Binding-site contacts:
Ligand atom O6A contacts residue GLN167 of chain 1.A at 3.0 Å (h-bond).
Ligand atom C6 contacts residue GLN167 of chain 1.A at 3.2 Å.
Ligand atom O3 contacts residue ASP168 of chain 1.A at 2.5 Å (salt-bridge).
Ligand atom O6B contacts residue LYS253 of chain 1.A at 3.5 Å (salt-bridge).
Ligand atom O6B contacts residue ARG121 of chain 1.A at 3.2 Å (salt-bridge).
Ligand atom O6B contacts residue GLN167 of chain 1.A at 3.3 Å (h-bond).
Ligand atom O1 contacts residue GLU165 of chain 1.A at 3.1 Å.
Ligand atom O6A contacts residue ARG18 of chain 1.A at 2.9 Å (salt-bridge).
Ligand atom C2 contacts residue GLN167 of chain 1.A at 3.2 Å.
Ligand atom O6A contacts residue TRP45 of chain 1.A at 3.1 Å.
Ligand atom O2 contacts residue LYS253 of chain 1.A at 2.7 Å (salt-bridge).
Ligand atom O5 contacts residue ARG121 of chain 1.A at 3.2 Å (salt-bridge).
Ligand atom O3 contacts residue ALA285 of chain 1.A at 2.8 Å (h-bond).
Ligand atom O3 contacts residue ARG121 of chain 1.A at 2.9 Å (salt-bridge).
Ligand atom O3 contacts residue LYS283 of chain 1.A at 3.1 Å (salt-bridge).
Ligand atom C2 contacts residue ASN68 of chain 1.A at 3.2 Å.
Ligand atom O5 contacts residue TRP13 of chain 1.A at 2.9 Å (h-bond).
Ligand atom O4 contacts residue GLN286 of chain 1.A at 3.1 Å (h-bond).
Ligand atom O4 contacts residue ALA285 of chain 1.A at 2.5 Å (h-bond).
Ligand atom O6B contacts residue TRP247 of chain 1.A at 3.0 Å (h-bond).
Ligand atom O2 contacts residue LYS283 of chain 1.A at 3.0 Å (salt-bridge).
Ligand atom O2 contacts residue GLN167 of chain 1.A at 2.7 Å (h-bond).
Ligand atom O4 contacts residue TRP247 of chain 1.A at 3.5 Å (h-bond).
Ligand atom O5 contacts residue TRP247 of chain 1.A at 3.1 Å (h-bond).
Ligand atom C6 contacts residue ARG18 of chain 1.A at 3.4 Å.
Ligand atom O2 contacts residue ASN68 of chain 1.A at 2.9 Å (h-bond).
Ligand atom O3 contacts residue LYS253 of chain 1.A at 3.3 Å (salt-bridge).
Ligand atom O6B contacts residue TRP13 of chain 1.A at 3.0 Å (h-bond).
Ligand atom C3 contacts residue ALA285 of chain 1.A at 3.4 Å (hydrophobic).
Ligand atom O6B contacts residue ARG18 of chain 1.A at 2.8 Å (salt-bridge).
Ligand atom C4 contacts residue TYR254 of chain 1.A at 3.4 Å (hydrophobic).
Ligand atom O6A contacts residue THR250 of chain 1.A at 3.0 Å.
Ligand atom C4 contacts residue ALA285 of chain 1.A at 3.4 Å (hydrophobic).
Ligand atom O6B contacts residue TYR254 of chain 1.A at 2.7 Å (h-bond).
Ligand atom C6 contacts residue TYR254 of chain 1.A at 3.5 Å (hydrophobic).
Ligand atom C6 contacts residue THR250 of chain 1.A at 3.5 Å.
Ligand atom C3 contacts residue ASP168 of chain 1.A at 3.5 Å.
Ligand atom O6B contacts residue TYR231 of chain 1.A at 3.4 Å.
Ligand atom O6A contacts residue SER249 of chain 1.A at 3.2 Å (h-bond).
Ligand atom O3 contacts residue TRP13 of chain 1.A at 3.5 Å (h-bond).

Sequence of chain 1.A:
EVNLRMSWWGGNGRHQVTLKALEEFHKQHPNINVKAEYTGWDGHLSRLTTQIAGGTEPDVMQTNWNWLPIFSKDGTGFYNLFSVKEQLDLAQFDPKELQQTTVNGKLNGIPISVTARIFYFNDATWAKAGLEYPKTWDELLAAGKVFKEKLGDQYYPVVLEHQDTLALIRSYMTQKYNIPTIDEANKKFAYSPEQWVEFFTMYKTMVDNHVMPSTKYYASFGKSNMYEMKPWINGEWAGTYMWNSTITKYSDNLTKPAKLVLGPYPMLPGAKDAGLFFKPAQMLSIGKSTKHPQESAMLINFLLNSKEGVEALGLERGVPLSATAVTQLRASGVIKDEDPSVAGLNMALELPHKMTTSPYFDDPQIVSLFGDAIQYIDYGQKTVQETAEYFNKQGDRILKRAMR

The small molecule below binds the protein below.
Small molecule (SMILES): O=C(O)[C@H]1O[C@H](O[C@@H]2[C@H](O)[C@@H](O)[C@@H](O[C@@H]3[C@H](O)[C@@H](O)[C@@H](O)O[C@@H]3C(=O)O)O[C@@H]2C(=O)O)[C@H](O)[C@@H](O)[C@H]1O